Binding-site contacts:
Ligand atom O5 contacts residue ILE115 of chain 1.D at 4.0 Å.
Ligand atom C5 contacts residue ASN153 of chain 1.D at 3.6 Å.
Ligand atom N2 contacts residue ASN153 of chain 1.D at 2.9 Å (h-bond).
Ligand atom C2 contacts residue GLN117 of chain 1.D at 4.5 Å.
Ligand atom C8 contacts residue ASN153 of chain 1.D at 3.6 Å.
Ligand atom O7 contacts residue LYS151 of chain 1.D at 4.1 Å.
Ligand atom O5 contacts residue ASN153 of chain 1.D at 2.4 Å (h-bond).
Ligand atom C1 contacts residue ILE115 of chain 1.D at 4.3 Å (hydrophobic).
Ligand atom C7 contacts residue ASN153 of chain 1.D at 3.5 Å.
Ligand atom C6 contacts residue HIS103 of chain 1.D at 3.9 Å.
Ligand atom N2 contacts residue GLN117 of chain 1.D at 4.0 Å.
Ligand atom O7 contacts residue ASN153 of chain 1.D at 4.4 Å.
Ligand atom C5 contacts residue HIS103 of chain 1.D at 4.1 Å.
Ligand atom C3 contacts residue ASN153 of chain 1.D at 3.8 Å.
Ligand atom C1 contacts residue ASN153 of chain 1.D at 1.4 Å.
Ligand atom C1 contacts residue GLN117 of chain 1.D at 4.4 Å.
Ligand atom C3 contacts residue GLN117 of chain 1.D at 4.4 Å.
Ligand atom C4 contacts residue ASN153 of chain 1.D at 4.2 Å.
Ligand atom C2 contacts residue ASN153 of chain 1.D at 2.5 Å.

The protein below binds the small molecule below.
Small molecule (SMILES): CC(=O)N[C@@H]1[C@@H](O)[C@H](O)[C@@H](CO)O[C@H]1O

Sequence of chain 1.D:
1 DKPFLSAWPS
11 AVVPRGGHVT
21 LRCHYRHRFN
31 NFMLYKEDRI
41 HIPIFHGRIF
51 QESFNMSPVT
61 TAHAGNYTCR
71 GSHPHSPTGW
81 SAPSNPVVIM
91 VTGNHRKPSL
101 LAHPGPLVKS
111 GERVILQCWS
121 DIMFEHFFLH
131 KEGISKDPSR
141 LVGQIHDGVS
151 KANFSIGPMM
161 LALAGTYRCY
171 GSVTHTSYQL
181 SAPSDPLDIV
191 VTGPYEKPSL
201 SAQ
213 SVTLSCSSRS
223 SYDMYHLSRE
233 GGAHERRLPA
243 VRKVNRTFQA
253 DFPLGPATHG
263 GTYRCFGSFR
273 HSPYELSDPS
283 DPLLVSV